Sequence of chain 1.B:
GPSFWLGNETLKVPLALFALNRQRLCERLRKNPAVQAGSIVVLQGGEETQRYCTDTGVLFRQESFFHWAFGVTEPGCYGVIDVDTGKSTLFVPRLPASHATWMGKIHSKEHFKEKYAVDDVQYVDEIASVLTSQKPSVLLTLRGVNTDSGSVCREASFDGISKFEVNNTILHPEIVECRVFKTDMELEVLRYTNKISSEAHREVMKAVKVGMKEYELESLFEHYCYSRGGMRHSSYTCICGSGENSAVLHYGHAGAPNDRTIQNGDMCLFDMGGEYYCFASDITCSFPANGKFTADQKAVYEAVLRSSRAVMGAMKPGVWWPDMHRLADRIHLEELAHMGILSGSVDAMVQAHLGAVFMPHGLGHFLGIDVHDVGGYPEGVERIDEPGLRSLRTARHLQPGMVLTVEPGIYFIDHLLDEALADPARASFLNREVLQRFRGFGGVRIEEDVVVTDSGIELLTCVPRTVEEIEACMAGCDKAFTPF

Binding-site contacts:
Ligand atom CA contacts residue ASP282 of chain 1.B at 4.0 Å.
Ligand atom N contacts residue ASP271 of chain 1.B at 3.6 Å.
Ligand atom CA contacts residue TYR236 of chain 1.B at 4.5 Å (hydrophobic).
Ligand atom CA contacts residue ILE239 of chain 1.B at 3.6 Å (hydrophobic).
Ligand atom CA contacts residue PRO1 of chain 1.K at 2.4 Å (hydrophobic).
Ligand atom CA contacts residue NA1 of chain 1.H at 4.0 Å.
Ligand atom C contacts residue HIS250 of chain 1.B at 3.7 Å.
Ligand atom O contacts residue PRO1 of chain 1.K at 2.2 Å (h-bond).
Ligand atom O contacts residue NA1 of chain 1.I at 3.2 Å (h-bond).
Ligand atom C contacts residue NA1 of chain 1.I at 2.8 Å.
Ligand atom N contacts residue TYR236 of chain 1.B at 3.4 Å.
Ligand atom O contacts residue NA1 of chain 1.H at 2.5 Å (h-bond).
Ligand atom C contacts residue ASP271 of chain 1.B at 4.0 Å.
Ligand atom O contacts residue HIS250 of chain 1.B at 4.4 Å.
Ligand atom C contacts residue PRO1 of chain 1.K at 1.3 Å (hydrophobic).
Ligand atom N contacts residue PRO1 of chain 1.K at 3.7 Å.
Ligand atom N contacts residue ASP282 of chain 1.B at 3.0 Å (salt-bridge).
Ligand atom CA contacts residue NA1 of chain 1.I at 3.1 Å.
Ligand atom O contacts residue GLU407 of chain 1.B at 4.0 Å.
Ligand atom N contacts residue NA1 of chain 1.I at 3.4 Å (h-bond).
Ligand atom N contacts residue NA1 of chain 1.H at 3.8 Å.
Ligand atom N contacts residue ILE239 of chain 1.B at 4.1 Å.
Ligand atom O contacts residue ASP282 of chain 1.B at 3.5 Å (salt-bridge).
Ligand atom CA contacts residue ASP271 of chain 1.B at 3.3 Å.
Ligand atom CA contacts residue HIS250 of chain 1.B at 3.9 Å.
Ligand atom O contacts residue HIS365 of chain 1.B at 3.4 Å (h-bond).
Ligand atom C contacts residue GLU407 of chain 1.B at 4.2 Å.
Ligand atom C contacts residue NA1 of chain 1.H at 3.2 Å.
Ligand atom C contacts residue ASP282 of chain 1.B at 4.0 Å.
Ligand atom O contacts residue HIS372 of chain 1.B at 2.8 Å (h-bond).
Ligand atom C contacts residue HIS372 of chain 1.B at 3.7 Å.

A small-molecule ligand and the protein it binds are described below.
Small molecule (SMILES): NCC(=O)O